Sequence of chain 1.A:
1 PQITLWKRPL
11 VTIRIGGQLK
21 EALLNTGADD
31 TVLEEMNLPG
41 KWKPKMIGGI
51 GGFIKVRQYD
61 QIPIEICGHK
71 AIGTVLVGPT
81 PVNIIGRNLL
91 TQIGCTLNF

Sequence of chain 1.B:
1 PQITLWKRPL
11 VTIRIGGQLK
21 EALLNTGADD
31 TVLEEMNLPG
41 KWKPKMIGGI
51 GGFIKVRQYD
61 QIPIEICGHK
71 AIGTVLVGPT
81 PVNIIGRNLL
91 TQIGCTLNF

Binding-site contacts:
Ligand atom CA contacts residue ASP30 of chain 1.A at 3.3 Å.
Ligand atom N contacts residue GLY48 of chain 1.A at 3.0 Å (h-bond).
Ligand atom O contacts residue GLY49 of chain 1.B at 3.4 Å.
Ligand atom O contacts residue GLY48 of chain 1.B at 2.9 Å (h-bond).
Ligand atom CE1 contacts residue ARG8 of chain 1.A at 3.5 Å.
Ligand atom CD1 contacts residue GLY27 of chain 1.A at 3.4 Å.
Ligand atom O contacts residue ILE47 of chain 1.B at 3.5 Å.
Ligand atom CZ contacts residue VAL82 of chain 1.B at 3.4 Å (hydrophobic).
Ligand atom CD1 contacts residue LEU23 of chain 1.B at 3.5 Å (hydrophobic).
Ligand atom C contacts residue ASN25 of chain 1.B at 3.4 Å.
Ligand atom N contacts residue GLY27 of chain 1.A at 2.9 Å (h-bond).
Ligand atom CD2 contacts residue ASP30 of chain 1.B at 3.2 Å.
Ligand atom CA contacts residue GLY48 of chain 1.A at 3.5 Å.
Ligand atom CE1 contacts residue VAL82 of chain 1.B at 3.6 Å (hydrophobic).
Ligand atom CA contacts residue GLY48 of chain 1.B at 3.5 Å.
Ligand atom N contacts residue ASP29 of chain 1.B at 3.4 Å (salt-bridge).
Ligand atom CB contacts residue ASN25 of chain 1.B at 3.6 Å.
Ligand atom OH contacts residue ARG8 of chain 1.A at 3.3 Å (salt-bridge).
Ligand atom CA contacts residue ASP30 of chain 1.B at 2.8 Å.
Ligand atom CD2 contacts residue VAL32 of chain 1.B at 3.2 Å (hydrophobic).
Ligand atom CE1 contacts residue VAL82 of chain 1.A at 3.5 Å (hydrophobic).
Ligand atom CE2 contacts residue PRO81 of chain 1.A at 3.3 Å (hydrophobic).
Ligand atom O contacts residue ASN25 of chain 1.B at 2.3 Å (h-bond).
Ligand atom CB contacts residue ARG8 of chain 1.B at 3.1 Å.
Ligand atom CB contacts residue ASP29 of chain 1.A at 3.5 Å.
Ligand atom CE1 contacts residue ARG8 of chain 1.B at 3.4 Å.
Ligand atom CD1 contacts residue GLY27 of chain 1.B at 3.5 Å.
Ligand atom N contacts residue GLY48 of chain 1.B at 2.5 Å (h-bond).
Ligand atom C contacts residue GLY48 of chain 1.B at 3.4 Å.
Ligand atom N contacts residue ASP30 of chain 1.B at 3.6 Å (salt-bridge).
Ligand atom CA contacts residue GLY48 of chain 1.B at 3.2 Å.
Ligand atom O contacts residue ASP29 of chain 1.A at 3.0 Å (salt-bridge).
Ligand atom N contacts residue ASP29 of chain 1.A at 3.1 Å (salt-bridge).
Ligand atom O contacts residue GLY49 of chain 1.A at 3.3 Å.
Ligand atom O contacts residue ASP29 of chain 1.B at 3.2 Å (salt-bridge).
Ligand atom CE2 contacts residue PRO81 of chain 1.B at 3.5 Å (hydrophobic).
Ligand atom CG2 contacts residue ILE50 of chain 1.B at 3.4 Å (hydrophobic).
Ligand atom N contacts residue GLY27 of chain 1.B at 3.3 Å (h-bond).
Ligand atom N contacts residue ASP29 of chain 1.A at 3.4 Å (salt-bridge).
Ligand atom O contacts residue GLY48 of chain 1.A at 3.2 Å (h-bond).

A small-molecule ligand and the protein it binds are described below.
Small molecule (SMILES): CC[C@H](C)[C@H](NC(=O)[C@H](C)NC(=O)[C@H](C)N)C(=O)N[C@@H](Cc1ccccc1)C(=O)N[C@@H](Cc1ccc(O)cc1)C(=O)N[C@@H](CC(C)C)C(=O)N[C@@H](C)C(=O)NCC=O